The small molecule below binds the protein below.
Small molecule (SMILES): CC(=O)N[C@H]1[C@H](O[C@H]2[C@H](O)[C@@H](NC(C)=O)CO[C@@H]2CO)O[C@H](CO)[C@@H](O[C@@H]2O[C@H](CO)[C@@H](O)[C@H](O)[C@@H]2O)[C@@H]1O

Sequence of chain 2.A:
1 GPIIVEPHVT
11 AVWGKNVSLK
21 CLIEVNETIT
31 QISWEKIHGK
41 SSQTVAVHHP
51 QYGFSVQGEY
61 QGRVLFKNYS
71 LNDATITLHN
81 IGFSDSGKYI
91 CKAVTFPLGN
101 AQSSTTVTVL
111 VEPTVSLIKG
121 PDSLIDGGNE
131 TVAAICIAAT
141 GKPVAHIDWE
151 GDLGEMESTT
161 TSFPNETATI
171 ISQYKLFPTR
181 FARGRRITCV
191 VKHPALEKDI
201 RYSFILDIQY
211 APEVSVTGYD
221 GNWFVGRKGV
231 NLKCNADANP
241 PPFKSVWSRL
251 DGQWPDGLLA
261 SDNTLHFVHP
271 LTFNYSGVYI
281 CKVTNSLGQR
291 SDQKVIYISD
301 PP

Binding-site contacts:
Ligand atom N2 contacts residue ASN68 of chain 2.A at 3.2 Å (h-bond).
Ligand atom C4 contacts residue ASN68 of chain 2.A at 4.2 Å.
Ligand atom C1 contacts residue ASN68 of chain 2.A at 1.4 Å.
Ligand atom C8 contacts residue TYR69 of chain 2.A at 4.2 Å (hydrophobic).
Ligand atom C1 contacts residue ASP73 of chain 2.A at 4.2 Å.
Ligand atom C3 contacts residue ASN68 of chain 2.A at 3.9 Å.
Ligand atom C6 contacts residue ASN68 of chain 2.A at 3.8 Å.
Ligand atom O5 contacts residue ASN68 of chain 2.A at 2.3 Å (h-bond).
Ligand atom O6 contacts residue ASP73 of chain 2.A at 3.1 Å (salt-bridge).
Ligand atom O7 contacts residue LYS67 of chain 2.A at 3.7 Å.
Ligand atom O5 contacts residue ASP73 of chain 2.A at 3.3 Å (salt-bridge).
Ligand atom C2 contacts residue ASN68 of chain 2.A at 2.6 Å.
Ligand atom O6 contacts residue ASN68 of chain 2.A at 4.1 Å.
Ligand atom C5 contacts residue ASN68 of chain 2.A at 3.4 Å.
Ligand atom C7 contacts residue LYS67 of chain 2.A at 4.1 Å.
Ligand atom C5 contacts residue ASP73 of chain 2.A at 4.2 Å.
Ligand atom O7 contacts residue ASN68 of chain 2.A at 3.9 Å.
Ligand atom C7 contacts residue ASN68 of chain 2.A at 3.8 Å.
Ligand atom C6 contacts residue ASP73 of chain 2.A at 4.0 Å.